Sequence of chain 56.A:
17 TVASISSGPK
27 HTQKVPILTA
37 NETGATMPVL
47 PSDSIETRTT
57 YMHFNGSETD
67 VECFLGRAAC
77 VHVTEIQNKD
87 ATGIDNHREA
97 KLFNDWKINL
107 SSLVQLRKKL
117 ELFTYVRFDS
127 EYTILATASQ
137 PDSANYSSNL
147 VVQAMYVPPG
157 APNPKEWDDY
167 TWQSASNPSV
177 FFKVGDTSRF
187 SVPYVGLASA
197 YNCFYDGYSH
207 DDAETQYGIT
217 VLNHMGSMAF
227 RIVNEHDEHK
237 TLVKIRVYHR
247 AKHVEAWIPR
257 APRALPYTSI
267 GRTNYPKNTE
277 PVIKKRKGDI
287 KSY

The protein below binds the small molecule below.
Small molecule (SMILES): Cc1cc(CCCOc2c(Cl)cc(C3=NCCO3)cc2Cl)on1

Sequence of chain 56.C:
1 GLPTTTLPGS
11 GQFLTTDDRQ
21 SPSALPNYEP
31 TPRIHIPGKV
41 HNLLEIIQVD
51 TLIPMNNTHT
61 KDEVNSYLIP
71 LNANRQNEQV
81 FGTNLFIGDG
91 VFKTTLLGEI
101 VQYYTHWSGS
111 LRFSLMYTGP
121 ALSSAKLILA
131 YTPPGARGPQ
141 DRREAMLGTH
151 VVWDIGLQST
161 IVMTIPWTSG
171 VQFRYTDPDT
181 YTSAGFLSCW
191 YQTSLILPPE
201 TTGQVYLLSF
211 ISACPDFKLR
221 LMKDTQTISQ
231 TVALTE

Sequence of chain 57.C:
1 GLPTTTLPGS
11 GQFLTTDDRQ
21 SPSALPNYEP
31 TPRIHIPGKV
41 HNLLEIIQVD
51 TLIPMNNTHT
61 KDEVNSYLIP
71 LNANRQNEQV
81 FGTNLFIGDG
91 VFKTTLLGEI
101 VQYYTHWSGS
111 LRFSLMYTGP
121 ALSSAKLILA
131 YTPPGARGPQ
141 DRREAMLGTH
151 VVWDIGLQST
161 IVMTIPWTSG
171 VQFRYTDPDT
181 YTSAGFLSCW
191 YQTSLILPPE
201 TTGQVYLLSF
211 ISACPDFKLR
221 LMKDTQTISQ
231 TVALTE

Binding-site contacts:
Ligand atom C1B contacts residue VAL188 of chain 56.A at 4.0 Å (hydrophobic).
Ligand atom O1 contacts residue ILE104 of chain 56.A at 3.4 Å.
Ligand atom N2 contacts residue MET221 of chain 56.A at 3.5 Å (h-bond).
Ligand atom CL1 contacts residue LEU25 of chain 56.C at 3.7 Å.
Ligand atom CL2 contacts residue MET224 of chain 56.A at 3.4 Å.
Ligand atom C31 contacts residue LEU106 of chain 56.A at 4.0 Å (hydrophobic).
Ligand atom C2B contacts residue MET224 of chain 56.A at 4.0 Å (hydrophobic).
Ligand atom C2A contacts residue PHE186 of chain 56.A at 3.8 Å (hydrophobic).
Ligand atom N3A contacts residue ALA24 of chain 56.C at 3.8 Å.
Ligand atom CL2 contacts residue TYR128 of chain 56.A at 3.2 Å.
Ligand atom C2C contacts residue VAL191 of chain 56.A at 4.0 Å (hydrophobic).
Ligand atom C5A contacts residue ALA150 of chain 56.A at 3.5 Å (hydrophobic).
Ligand atom N3A contacts residue TYR152 of chain 56.A at 4.0 Å.
Ligand atom C4A contacts residue SER175 of chain 56.A at 3.8 Å.
Ligand atom C4B contacts residue TYR152 of chain 56.A at 3.6 Å (hydrophobic).
Ligand atom C3B contacts residue PHE186 of chain 56.A at 3.9 Å (hydrophobic).
Ligand atom CL1 contacts residue TYR152 of chain 56.A at 3.9 Å.
Ligand atom C5B contacts residue TYR152 of chain 56.A at 3.7 Å (hydrophobic).
Ligand atom N3A contacts residue PRO174 of chain 56.A at 3.3 Å (h-bond).
Ligand atom C3C contacts residue ILE104 of chain 56.A at 3.7 Å (hydrophobic).
Ligand atom C4A contacts residue PRO174 of chain 56.A at 3.0 Å (hydrophobic).
Ligand atom C5A contacts residue VAL176 of chain 56.A at 3.5 Å (hydrophobic).
Ligand atom C4B contacts residue PHE186 of chain 56.A at 3.9 Å (hydrophobic).
Ligand atom CL1 contacts residue VAL188 of chain 56.A at 3.7 Å.
Ligand atom O1A contacts residue PHE186 of chain 56.A at 3.4 Å.
Ligand atom C2A contacts residue TYR152 of chain 56.A at 3.8 Å (hydrophobic).
Ligand atom C3B contacts residue MET224 of chain 56.A at 3.6 Å (hydrophobic).
Ligand atom C2B contacts residue TYR128 of chain 56.A at 3.9 Å (hydrophobic).
Ligand atom C3C contacts residue TYR152 of chain 56.A at 3.8 Å (hydrophobic).
Ligand atom O1A contacts residue MET224 of chain 56.A at 3.5 Å (h-bond).
Ligand atom C3 contacts residue LEU106 of chain 56.A at 3.8 Å (hydrophobic).
Ligand atom CL2 contacts residue ILE104 of chain 56.A at 3.5 Å.
Ligand atom C4A contacts residue ALA150 of chain 56.A at 4.0 Å (hydrophobic).
Ligand atom C1C contacts residue TYR128 of chain 56.A at 3.3 Å (hydrophobic).
Ligand atom O1 contacts residue MET221 of chain 56.A at 3.5 Å (h-bond).
Ligand atom C5 contacts residue TYR128 of chain 56.A at 3.8 Å (hydrophobic).
Ligand atom O1B contacts residue VAL188 of chain 56.A at 3.7 Å.
Ligand atom C5A contacts residue PHE186 of chain 56.A at 4.0 Å (hydrophobic).
Ligand atom C6B contacts residue TYR152 of chain 56.A at 3.9 Å (hydrophobic).
Ligand atom C4 contacts residue LEU106 of chain 56.A at 3.9 Å (hydrophobic).